Sequence of chain 1.C:
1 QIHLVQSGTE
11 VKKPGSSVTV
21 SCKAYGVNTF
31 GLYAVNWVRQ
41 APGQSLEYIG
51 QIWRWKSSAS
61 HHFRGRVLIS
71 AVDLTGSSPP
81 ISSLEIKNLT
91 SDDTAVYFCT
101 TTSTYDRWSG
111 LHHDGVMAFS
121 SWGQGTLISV

Sequence of chain 1.B:
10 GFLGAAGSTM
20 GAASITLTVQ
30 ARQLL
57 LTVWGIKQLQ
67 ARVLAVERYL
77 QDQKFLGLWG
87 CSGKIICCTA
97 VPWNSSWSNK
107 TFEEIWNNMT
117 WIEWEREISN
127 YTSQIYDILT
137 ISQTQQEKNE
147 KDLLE

This protein binds this small molecule.
Small molecule (SMILES): CC(=O)N[C@H]1[C@H](O[C@H]2[C@H](O)[C@@H](NC(C)=O)CO[C@@H]2CO)O[C@H](CO)[C@@H](O[C@@H]2O[C@H](CO[C@H]3O[C@H](CO)[C@@H](O)[C@H](O)[C@@H]3O)[C@@H](O)[C@H](O[C@H]3O[C@H](CO)[C@@H](O)[C@H](O)[C@@H]3O)[C@@H]2O)[C@@H]1O

Binding-site contacts:
Ligand atom C8 contacts residue ARG51 of chain 1.D at 3.7 Å.
Ligand atom O3 contacts residue ALA53 of chain 1.D at 3.6 Å (h-bond).
Ligand atom C7 contacts residue ASN126 of chain 1.B at 3.9 Å.
Ligand atom C6 contacts residue ALA53 of chain 1.D at 3.6 Å (hydrophobic).
Ligand atom C2 contacts residue ASN126 of chain 1.B at 2.5 Å.
Ligand atom O5 contacts residue ALA54 of chain 1.D at 3.6 Å.
Ligand atom O2 contacts residue LEU55 of chain 1.D at 3.8 Å.
Ligand atom O5 contacts residue ASN126 of chain 1.B at 2.5 Å (h-bond).
Ligand atom O6 contacts residue ALA53 of chain 1.D at 2.3 Å (h-bond).
Ligand atom C2 contacts residue ALA54 of chain 1.D at 3.8 Å (hydrophobic).
Ligand atom O3 contacts residue SER61 of chain 1.D at 2.8 Å (h-bond).
Ligand atom C1 contacts residue ALA54 of chain 1.D at 3.9 Å (hydrophobic).
Ligand atom C3 contacts residue ASN126 of chain 1.B at 3.8 Å.
Ligand atom N2 contacts residue ASN126 of chain 1.B at 2.8 Å (h-bond).
Ligand atom O7 contacts residue TYR50 of chain 1.D at 3.1 Å (h-bond).
Ligand atom C8 contacts residue GLY52 of chain 1.D at 3.8 Å.
Ligand atom C5 contacts residue LEU55 of chain 1.D at 3.8 Å (hydrophobic).
Ligand atom C5 contacts residue ASN126 of chain 1.B at 3.7 Å.
Ligand atom C7 contacts residue ARG51 of chain 1.D at 3.7 Å.
Ligand atom C1 contacts residue ASN126 of chain 1.B at 1.5 Å.
Ligand atom N2 contacts residue ARG51 of chain 1.D at 3.0 Å (salt-bridge).
Ligand atom O6 contacts residue ALA54 of chain 1.D at 3.3 Å.
Ligand atom O5 contacts residue SER125 of chain 1.B at 3.9 Å.
Ligand atom C2 contacts residue ARG51 of chain 1.D at 3.7 Å.
Ligand atom C8 contacts residue TRP108 of chain 1.C at 4.0 Å (hydrophobic).
Ligand atom O3 contacts residue ALA54 of chain 1.D at 3.9 Å.
Ligand atom C3 contacts residue SER61 of chain 1.D at 3.5 Å.
Ligand atom C8 contacts residue ALA53 of chain 1.D at 3.5 Å (hydrophobic).
Ligand atom N2 contacts residue ASN32 of chain 1.D at 3.8 Å.
Ligand atom C8 contacts residue ASN32 of chain 1.D at 3.6 Å.
Ligand atom O2 contacts residue SER61 of chain 1.D at 2.9 Å (h-bond).
Ligand atom C2 contacts residue SER61 of chain 1.D at 3.9 Å.
Ligand atom C3 contacts residue ARG51 of chain 1.D at 3.6 Å.
Ligand atom O4 contacts residue ALA54 of chain 1.D at 3.5 Å.
Ligand atom C8 contacts residue ALA67 of chain 1.D at 3.6 Å (hydrophobic).
Ligand atom O7 contacts residue ALA54 of chain 1.D at 3.9 Å.
Ligand atom O7 contacts residue SER109 of chain 1.C at 3.7 Å.
Ligand atom O6 contacts residue LEU55 of chain 1.D at 3.9 Å.
Ligand atom C1 contacts residue ARG51 of chain 1.D at 3.8 Å.
Ligand atom C7 contacts residue ALA53 of chain 1.D at 3.9 Å (hydrophobic).

Sequence of chain 1.D:
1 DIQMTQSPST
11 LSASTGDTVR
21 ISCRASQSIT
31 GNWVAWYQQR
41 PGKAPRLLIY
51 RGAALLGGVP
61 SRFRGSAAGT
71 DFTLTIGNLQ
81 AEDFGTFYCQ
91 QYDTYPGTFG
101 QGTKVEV